Sequence of chain 1.A:
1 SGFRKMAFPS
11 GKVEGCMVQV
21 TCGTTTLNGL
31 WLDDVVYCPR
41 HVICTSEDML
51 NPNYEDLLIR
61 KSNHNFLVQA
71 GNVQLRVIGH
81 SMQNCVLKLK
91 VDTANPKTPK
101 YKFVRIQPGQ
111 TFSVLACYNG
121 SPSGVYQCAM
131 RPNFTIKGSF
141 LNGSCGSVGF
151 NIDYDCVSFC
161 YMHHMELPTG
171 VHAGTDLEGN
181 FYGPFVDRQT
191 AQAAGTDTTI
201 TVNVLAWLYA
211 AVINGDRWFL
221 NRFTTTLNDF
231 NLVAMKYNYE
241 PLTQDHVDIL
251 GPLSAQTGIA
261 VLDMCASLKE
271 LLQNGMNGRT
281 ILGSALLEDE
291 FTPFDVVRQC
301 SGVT

A protein and the small-molecule ligand that binds it are described below.
Small molecule (SMILES): CC(=O)N1CCC(C(=O)N(C)c2ccccc2)CC1

Binding-site contacts:
Ligand atom C12 contacts residue MET49 of chain 1.A at 3.6 Å (hydrophobic).
Ligand atom C2 contacts residue GLY143 of chain 1.A at 4.2 Å.
Ligand atom C4 contacts residue GLY143 of chain 1.A at 3.5 Å.
Ligand atom C3 contacts residue THR25 of chain 1.A at 4.2 Å.
Ligand atom C5 contacts residue CYS145 of chain 1.A at 1.8 Å (hydrophobic).
Ligand atom C14 contacts residue SER46 of chain 1.A at 4.1 Å.
Ligand atom C5 contacts residue LEU141 of chain 1.A at 4.2 Å (hydrophobic).
Ligand atom O1 contacts residue ASN142 of chain 1.A at 4.0 Å.
Ligand atom C11 contacts residue THR25 of chain 1.A at 3.8 Å.
Ligand atom C2 contacts residue ASN142 of chain 1.A at 4.4 Å.
Ligand atom C10 contacts residue SER46 of chain 1.A at 4.2 Å.
Ligand atom C7 contacts residue ASN142 of chain 1.A at 3.6 Å.
Ligand atom C11 contacts residue CYS44 of chain 1.A at 3.5 Å (hydrophobic).
Ligand atom O1 contacts residue LEU141 of chain 1.A at 4.3 Å.
Ligand atom C6 contacts residue HIS41 of chain 1.A at 4.4 Å.
Ligand atom O contacts residue ASN142 of chain 1.A at 3.1 Å (h-bond).
Ligand atom O1 contacts residue LEU27 of chain 1.A at 4.2 Å.
Ligand atom C11 contacts residue SER46 of chain 1.A at 3.6 Å.
Ligand atom C4 contacts residue ASN142 of chain 1.A at 4.4 Å.
Ligand atom C10 contacts residue THR25 of chain 1.A at 4.2 Å.
Ligand atom C5 contacts residue GLY143 of chain 1.A at 4.4 Å.
Ligand atom C9 contacts residue SER46 of chain 1.A at 4.2 Å.
Ligand atom C13 contacts residue SER46 of chain 1.A at 3.7 Å.
Ligand atom C12 contacts residue CYS44 of chain 1.A at 3.8 Å (hydrophobic).
Ligand atom C contacts residue ASN142 of chain 1.A at 4.0 Å.
Ligand atom C12 contacts residue THR45 of chain 1.A at 3.6 Å.
Ligand atom C13 contacts residue MET49 of chain 1.A at 3.5 Å (hydrophobic).
Ligand atom C13 contacts residue THR45 of chain 1.A at 4.3 Å.
Ligand atom C6 contacts residue CYS145 of chain 1.A at 3.9 Å (hydrophobic).
Ligand atom N contacts residue CYS145 of chain 1.A at 3.5 Å (h-bond).
Ligand atom C3 contacts residue GLY143 of chain 1.A at 4.2 Å.
Ligand atom N contacts residue GLY143 of chain 1.A at 4.2 Å.
Ligand atom C12 contacts residue SER46 of chain 1.A at 3.6 Å.
Ligand atom O1 contacts residue CYS145 of chain 1.A at 3.0 Å (h-bond).
Ligand atom O1 contacts residue GLY143 of chain 1.A at 2.9 Å (h-bond).
Ligand atom C4 contacts residue SER144 of chain 1.A at 4.3 Å.
Ligand atom C4 contacts residue CYS145 of chain 1.A at 2.7 Å (hydrophobic).
Ligand atom N contacts residue HIS41 of chain 1.A at 4.4 Å.
Ligand atom O1 contacts residue SER144 of chain 1.A at 3.3 Å (h-bond).
Ligand atom C11 contacts residue THR45 of chain 1.A at 3.7 Å.